Binding-site contacts:
Ligand atom C6 contacts residue PRO94 of chain 1.B at 4.2 Å (hydrophobic).
Ligand atom C3 contacts residue ASP91 of chain 1.B at 3.9 Å.
Ligand atom C6 contacts residue THR42 of chain 1.B at 3.2 Å.
Ligand atom O7 contacts residue ASN95 of chain 1.B at 4.4 Å.
Ligand atom O5 contacts residue ASP91 of chain 1.B at 4.5 Å.
Ligand atom C1 contacts residue ASP91 of chain 1.B at 3.7 Å.
Ligand atom C2 contacts residue ASP91 of chain 1.B at 4.1 Å.
Ligand atom N2 contacts residue ASP91 of chain 1.B at 4.0 Å.
Ligand atom C1 contacts residue ASN95 of chain 1.B at 1.5 Å.
Ligand atom C5 contacts residue ALA93 of chain 1.B at 4.2 Å (hydrophobic).
Ligand atom O5 contacts residue ASN95 of chain 1.B at 2.4 Å (h-bond).
Ligand atom C2 contacts residue ASN95 of chain 1.B at 2.5 Å.
Ligand atom C5 contacts residue ASN95 of chain 1.B at 3.7 Å.
Ligand atom C5 contacts residue ASP91 of chain 1.B at 4.5 Å.
Ligand atom C3 contacts residue ASN95 of chain 1.B at 3.8 Å.
Ligand atom O6 contacts residue ALA93 of chain 1.B at 4.0 Å.
Ligand atom O5 contacts residue ALA93 of chain 1.B at 4.2 Å.
Ligand atom C7 contacts residue ASN95 of chain 1.B at 3.9 Å.
Ligand atom O5 contacts residue ALA93 of chain 1.B at 4.3 Å.
Ligand atom C6 contacts residue ALA93 of chain 1.B at 4.2 Å (hydrophobic).
Ligand atom C4 contacts residue ASN95 of chain 1.B at 4.2 Å.
Ligand atom N2 contacts residue ASN95 of chain 1.B at 3.0 Å (h-bond).

Sequence of chain 1.B:
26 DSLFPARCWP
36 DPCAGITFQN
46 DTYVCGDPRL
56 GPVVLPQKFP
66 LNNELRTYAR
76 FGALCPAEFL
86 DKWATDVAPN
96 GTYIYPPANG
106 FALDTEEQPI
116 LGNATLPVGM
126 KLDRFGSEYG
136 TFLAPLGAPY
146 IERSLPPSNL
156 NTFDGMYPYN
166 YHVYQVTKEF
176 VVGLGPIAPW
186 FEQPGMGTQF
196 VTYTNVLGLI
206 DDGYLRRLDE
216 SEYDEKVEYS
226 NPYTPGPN

This protein binds this small molecule.
Small molecule (SMILES): CC(=O)N[C@H]1CO[C@H](CO[C@@H]2O[C@@H](C)[C@@H](O)[C@@H](O)[C@@H]2O)[C@@H](O)[C@@H]1O